The small molecule below binds the protein below.
Small molecule (SMILES): O=C1CC[C@H](N2Cc3c(OCc4ccc(CN5CCOCC5)cc4)cccc3C2=O)C(=O)N1

Sequence of chain 1.A:
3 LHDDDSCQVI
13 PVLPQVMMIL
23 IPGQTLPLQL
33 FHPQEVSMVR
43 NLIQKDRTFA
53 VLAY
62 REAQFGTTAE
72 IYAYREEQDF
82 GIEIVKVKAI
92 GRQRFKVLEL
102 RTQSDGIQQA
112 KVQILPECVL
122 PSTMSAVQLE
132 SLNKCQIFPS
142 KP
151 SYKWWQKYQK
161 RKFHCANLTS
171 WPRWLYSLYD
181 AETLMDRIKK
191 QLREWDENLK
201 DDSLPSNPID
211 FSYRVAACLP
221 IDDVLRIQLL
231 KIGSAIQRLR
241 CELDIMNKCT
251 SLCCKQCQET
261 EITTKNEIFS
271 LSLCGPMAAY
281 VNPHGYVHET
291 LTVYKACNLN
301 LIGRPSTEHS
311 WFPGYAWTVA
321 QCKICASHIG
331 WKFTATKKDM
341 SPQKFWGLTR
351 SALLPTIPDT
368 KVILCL

Binding-site contacts:
Ligand atom O2 contacts residue ASN282 of chain 1.A at 3.6 Å.
Ligand atom C4 contacts residue SER36 of chain 1.C at 3.9 Å.
Ligand atom C12 contacts residue TRP311 of chain 1.A at 3.4 Å (hydrophobic).
Ligand atom C5 contacts residue CYS38 of chain 1.C at 3.9 Å (hydrophobic).
Ligand atom C1 contacts residue GLY39 of chain 1.C at 3.6 Å.
Ligand atom O4 contacts residue TRP317 of chain 1.A at 3.2 Å.
Ligand atom C7 contacts residue TRP317 of chain 1.A at 3.4 Å (hydrophobic).
Ligand atom O3 contacts residue SER310 of chain 1.A at 3.9 Å.
Ligand atom O2 contacts residue TRP311 of chain 1.A at 3.5 Å (h-bond).
Ligand atom O3 contacts residue TRP311 of chain 1.A at 3.2 Å (h-bond).
Ligand atom C8 contacts residue PRO283 of chain 1.A at 3.8 Å (hydrophobic).
Ligand atom O1 contacts residue ASN282 of chain 1.A at 3.2 Å.
Ligand atom C4 contacts residue ASN282 of chain 1.A at 3.9 Å.
Ligand atom C10 contacts residue TRP317 of chain 1.A at 3.6 Å (hydrophobic).
Ligand atom O5 contacts residue LYS12 of chain 1.C at 3.4 Å.
Ligand atom C20 contacts residue GLU308 of chain 1.A at 3.7 Å.
Ligand atom O1 contacts residue VAL37 of chain 1.C at 2.9 Å (h-bond).
Ligand atom N2 contacts residue TRP311 of chain 1.A at 3.1 Å.
Ligand atom C13 contacts residue TRP311 of chain 1.A at 3.4 Å (hydrophobic).
Ligand atom C19 contacts residue GLU308 of chain 1.A at 3.6 Å.
Ligand atom C1 contacts residue CYS35 of chain 1.C at 3.2 Å (hydrophobic).
Ligand atom O3 contacts residue PHE333 of chain 1.A at 3.1 Å.
Ligand atom C11 contacts residue TRP317 of chain 1.A at 3.7 Å (hydrophobic).
Ligand atom C8 contacts residue CYS38 of chain 1.C at 3.8 Å (hydrophobic).
Ligand atom C19 contacts residue PRO283 of chain 1.A at 3.7 Å (hydrophobic).
Ligand atom C8 contacts residue ASN282 of chain 1.A at 3.8 Å.
Ligand atom C17 contacts residue PRO283 of chain 1.A at 3.7 Å (hydrophobic).
Ligand atom C4 contacts residue GLY39 of chain 1.C at 3.3 Å.
Ligand atom C11 contacts residue TRP331 of chain 1.A at 3.6 Å (hydrophobic).
Ligand atom O1 contacts residue CYS38 of chain 1.C at 3.7 Å.
Ligand atom C6 contacts residue PRO283 of chain 1.A at 3.8 Å (hydrophobic).
Ligand atom O2 contacts residue HIS309 of chain 1.A at 3.0 Å (h-bond).
Ligand atom N2 contacts residue HIS309 of chain 1.A at 3.0 Å (h-bond).
Ligand atom C10 contacts residue TRP331 of chain 1.A at 3.4 Å (hydrophobic).
Ligand atom C13 contacts residue HIS309 of chain 1.A at 3.4 Å.
Ligand atom C5 contacts residue PRO283 of chain 1.A at 3.7 Å (hydrophobic).
Ligand atom C4 contacts residue CYS35 of chain 1.C at 3.2 Å (hydrophobic).
Ligand atom C2 contacts residue VAL34 of chain 1.C at 3.8 Å (hydrophobic).
Ligand atom C5 contacts residue GLY39 of chain 1.C at 3.6 Å.
Ligand atom O2 contacts residue PRO283 of chain 1.A at 3.2 Å.

Sequence of chain 1.C:
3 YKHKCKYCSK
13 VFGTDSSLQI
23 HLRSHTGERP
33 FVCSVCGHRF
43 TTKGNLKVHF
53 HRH